Binding-site contacts:
Ligand atom C7 contacts residue ASP294 of chain 1.F at 3.7 Å.
Ligand atom C4 contacts residue ASN107 of chain 1.F at 4.2 Å.
Ligand atom C7 contacts residue ASN107 of chain 1.F at 3.9 Å.
Ligand atom O5 contacts residue ASN106 of chain 1.F at 3.2 Å (h-bond).
Ligand atom C3 contacts residue ASN107 of chain 1.F at 3.8 Å.
Ligand atom C5 contacts residue ASN106 of chain 1.F at 4.3 Å.
Ligand atom N2 contacts residue ASN107 of chain 1.F at 2.9 Å (h-bond).
Ligand atom C5 contacts residue ASN107 of chain 1.F at 3.7 Å.
Ligand atom O7 contacts residue ASP294 of chain 1.F at 4.0 Å.
Ligand atom C8 contacts residue ASP294 of chain 1.F at 3.6 Å.
Ligand atom C8 contacts residue ASN107 of chain 1.F at 4.4 Å.
Ligand atom C1 contacts residue ASN107 of chain 1.F at 1.4 Å.
Ligand atom C2 contacts residue ASN107 of chain 1.F at 2.5 Å.
Ligand atom O5 contacts residue ASN107 of chain 1.F at 2.4 Å (h-bond).
Ligand atom O7 contacts residue ASN107 of chain 1.F at 4.4 Å.
Ligand atom C8 contacts residue GLY293 of chain 1.F at 4.0 Å.
Ligand atom C1 contacts residue ASN106 of chain 1.F at 3.4 Å.
Ligand atom N2 contacts residue ASP294 of chain 1.F at 4.1 Å.

Sequence of chain 1.F:
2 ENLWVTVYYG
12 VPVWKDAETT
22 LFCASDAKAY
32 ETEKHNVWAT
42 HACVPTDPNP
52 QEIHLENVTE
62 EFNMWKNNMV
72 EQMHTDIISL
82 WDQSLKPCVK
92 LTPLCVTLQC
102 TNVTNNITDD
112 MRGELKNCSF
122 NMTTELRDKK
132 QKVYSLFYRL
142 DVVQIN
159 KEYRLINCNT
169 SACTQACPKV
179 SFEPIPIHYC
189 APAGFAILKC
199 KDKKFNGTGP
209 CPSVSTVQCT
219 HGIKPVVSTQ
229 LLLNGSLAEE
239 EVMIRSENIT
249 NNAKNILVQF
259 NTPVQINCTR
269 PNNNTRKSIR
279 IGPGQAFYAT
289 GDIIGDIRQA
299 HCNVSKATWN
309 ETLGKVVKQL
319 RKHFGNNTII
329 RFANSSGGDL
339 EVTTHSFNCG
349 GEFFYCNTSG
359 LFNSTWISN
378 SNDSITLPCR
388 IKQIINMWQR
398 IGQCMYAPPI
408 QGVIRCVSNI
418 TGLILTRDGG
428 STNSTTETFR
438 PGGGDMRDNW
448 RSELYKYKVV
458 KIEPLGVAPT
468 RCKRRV

This small molecule binds to this protein.
Small molecule (SMILES): CC(=O)N[C@@H]1[C@@H](O)[C@H](O)[C@@H](CO)O[C@H]1O